This protein binds this small molecule.
Small molecule (SMILES): CC(=O)N[C@H]1[C@H](O[C@H]2[C@H](O)[C@@H](NC(C)=O)CO[C@@H]2CO)O[C@H](CO)[C@@H](O[C@@H]2O[C@H](CO[C@H]3O[C@H](CO)[C@@H](O)[C@H](O)[C@@H]3O[C@@H]3O[C@H](CO)[C@@H](O)[C@H](O)[C@H]3NC(C)=O)[C@@H](O)[C@H](O[C@H]3O[C@H](CO)[C@@H](O)[C@H](O)[C@@H]3O[C@@H]3O[C@H](CO)[C@@H](O)[C@H](O)[C@H]3NC(C)=O)[C@@H]2O)[C@@H]1O

Sequence of chain 1.B:
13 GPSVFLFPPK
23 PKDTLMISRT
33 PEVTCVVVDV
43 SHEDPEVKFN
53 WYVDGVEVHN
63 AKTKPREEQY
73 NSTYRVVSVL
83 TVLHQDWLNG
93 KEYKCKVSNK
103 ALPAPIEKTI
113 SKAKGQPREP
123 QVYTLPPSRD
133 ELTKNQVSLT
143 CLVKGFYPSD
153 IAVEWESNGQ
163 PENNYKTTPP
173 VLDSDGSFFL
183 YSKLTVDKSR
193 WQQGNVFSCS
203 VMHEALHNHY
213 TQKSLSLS

Binding-site contacts:
Ligand atom O4 contacts residue MAN6 of chain 1.C at 2.5 Å (h-bond).
Ligand atom C1 contacts residue ASN73 of chain 1.B at 1.4 Å.
Ligand atom O6 contacts residue MAN6 of chain 1.C at 3.6 Å.
Ligand atom C3 contacts residue LYS22 of chain 1.B at 3.8 Å.
Ligand atom O4 contacts residue LYS22 of chain 1.B at 3.0 Å (salt-bridge).
Ligand atom C1 contacts residue PHE17 of chain 1.B at 3.9 Å (hydrophobic).
Ligand atom C1 contacts residue PHE19 of chain 1.B at 3.9 Å (hydrophobic).
Ligand atom C3 contacts residue ASP41 of chain 1.B at 3.5 Å.
Ligand atom C6 contacts residue GLN71 of chain 1.B at 3.7 Å.
Ligand atom O6 contacts residue PHE19 of chain 1.B at 3.1 Å.
Ligand atom C6 contacts residue PHE19 of chain 1.B at 3.5 Å (hydrophobic).
Ligand atom N2 contacts residue ASP41 of chain 1.B at 3.0 Å (salt-bridge).
Ligand atom C4 contacts residue MAN6 of chain 1.C at 3.4 Å.
Ligand atom C2 contacts residue ASN73 of chain 1.B at 2.3 Å.
Ligand atom O4 contacts residue BMA3 of chain 1.C at 3.9 Å.
Ligand atom C5 contacts residue PHE19 of chain 1.B at 3.7 Å (hydrophobic).
Ligand atom N2 contacts residue ASN73 of chain 1.B at 2.8 Å (h-bond).
Ligand atom C1 contacts residue THR75 of chain 1.B at 3.9 Å.
Ligand atom C5 contacts residue MAN6 of chain 1.C at 3.4 Å.
Ligand atom C6 contacts residue PHE17 of chain 1.B at 3.7 Å (hydrophobic).
Ligand atom C4 contacts residue LYS22 of chain 1.B at 3.6 Å.
Ligand atom C7 contacts residue ASN73 of chain 1.B at 3.5 Å.
Ligand atom O7 contacts residue VAL40 of chain 1.B at 3.8 Å.
Ligand atom O4 contacts residue VAL40 of chain 1.B at 3.8 Å.
Ligand atom O3 contacts residue ARG77 of chain 1.B at 3.6 Å.
Ligand atom C4 contacts residue PHE17 of chain 1.B at 3.9 Å (hydrophobic).
Ligand atom C7 contacts residue ASP41 of chain 1.B at 3.8 Å.
Ligand atom C6 contacts residue PHE19 of chain 1.B at 3.9 Å (hydrophobic).
Ligand atom O5 contacts residue PHE17 of chain 1.B at 3.4 Å.
Ligand atom C6 contacts residue PHE17 of chain 1.B at 3.9 Å (hydrophobic).
Ligand atom O7 contacts residue ASN73 of chain 1.B at 3.7 Å.
Ligand atom C8 contacts residue ARG77 of chain 1.B at 3.8 Å.
Ligand atom O5 contacts residue VAL40 of chain 1.B at 3.9 Å.
Ligand atom C2 contacts residue ASP41 of chain 1.B at 3.7 Å.
Ligand atom C5 contacts residue ASN73 of chain 1.B at 3.6 Å.
Ligand atom C3 contacts residue ASN73 of chain 1.B at 3.7 Å.
Ligand atom O5 contacts residue ASN73 of chain 1.B at 2.4 Å (h-bond).
Ligand atom O7 contacts residue ARG77 of chain 1.B at 3.3 Å (salt-bridge).
Ligand atom O3 contacts residue LYS22 of chain 1.B at 2.9 Å.
Ligand atom O6 contacts residue PHE17 of chain 1.B at 3.9 Å.